This small molecule binds to this protein.
Small molecule (SMILES): C[C@@]1(O)OC[C@H](O)C1(O)O

Sequence of chain 1.B:
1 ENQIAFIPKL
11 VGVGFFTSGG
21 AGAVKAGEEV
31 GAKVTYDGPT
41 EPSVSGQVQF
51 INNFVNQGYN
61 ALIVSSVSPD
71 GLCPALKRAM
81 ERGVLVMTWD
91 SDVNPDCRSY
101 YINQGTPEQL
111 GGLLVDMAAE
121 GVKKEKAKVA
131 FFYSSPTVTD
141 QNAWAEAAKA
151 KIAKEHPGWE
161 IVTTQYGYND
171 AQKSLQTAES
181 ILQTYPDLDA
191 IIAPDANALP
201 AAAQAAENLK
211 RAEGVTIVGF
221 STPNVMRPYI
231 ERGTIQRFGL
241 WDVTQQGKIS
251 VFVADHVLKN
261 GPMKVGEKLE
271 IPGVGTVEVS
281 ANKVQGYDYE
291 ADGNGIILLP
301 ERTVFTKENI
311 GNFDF

Binding-site contacts:
Ligand atom C4 contacts residue PHE16 of chain 1.B at 3.9 Å (hydrophobic).
Ligand atom O13 contacts residue TRP144 of chain 1.B at 3.5 Å.
Ligand atom O3 contacts residue ASP140 of chain 1.B at 2.7 Å (salt-bridge).
Ligand atom O13 contacts residue PHE15 of chain 1.B at 3.8 Å.
Ligand atom C4 contacts residue PHE15 of chain 1.B at 3.8 Å (hydrophobic).
Ligand atom C3 contacts residue ASP90 of chain 1.B at 3.5 Å.
Ligand atom C2 contacts residue GLN141 of chain 1.B at 4.0 Å.
Ligand atom C5 contacts residue ASP195 of chain 1.B at 3.8 Å.
Ligand atom O3 contacts residue LYS9 of chain 1.B at 3.5 Å (salt-bridge).
Ligand atom O4 contacts residue LYS9 of chain 1.B at 2.7 Å (salt-bridge).
Ligand atom O2 contacts residue PHE220 of chain 1.B at 3.7 Å.
Ligand atom O13 contacts residue ASP90 of chain 1.B at 2.7 Å (salt-bridge).
Ligand atom C1 contacts residue PHE15 of chain 1.B at 3.6 Å (hydrophobic).
Ligand atom O3 contacts residue TRP144 of chain 1.B at 3.5 Å.
Ligand atom O4 contacts residue ASP140 of chain 1.B at 3.5 Å (salt-bridge).
Ligand atom O2 contacts residue TRP144 of chain 1.B at 3.8 Å.
Ligand atom C1 contacts residue LEU240 of chain 1.B at 3.7 Å (hydrophobic).
Ligand atom O2 contacts residue PRO194 of chain 1.B at 3.3 Å (h-bond).
Ligand atom C5 contacts residue GLN141 of chain 1.B at 3.6 Å.
Ligand atom C4 contacts residue ASP90 of chain 1.B at 3.4 Å.
Ligand atom O5 contacts residue ALA196 of chain 1.B at 2.9 Å (h-bond).
Ligand atom O4 contacts residue PHE16 of chain 1.B at 3.4 Å.
Ligand atom O3 contacts residue GLN141 of chain 1.B at 3.0 Å (h-bond).
Ligand atom O5 contacts residue ASP195 of chain 1.B at 3.6 Å.
Ligand atom O13 contacts residue TRP241 of chain 1.B at 3.4 Å.
Ligand atom C3 contacts residue GLN141 of chain 1.B at 3.9 Å.
Ligand atom O4 contacts residue ASP90 of chain 1.B at 2.6 Å (salt-bridge).
Ligand atom C5 contacts residue ALA196 of chain 1.B at 3.9 Å (hydrophobic).
Ligand atom O2 contacts residue ALA196 of chain 1.B at 3.8 Å.
Ligand atom O3 contacts residue ASP90 of chain 1.B at 4.0 Å.
Ligand atom C1 contacts residue ALA196 of chain 1.B at 4.0 Å (hydrophobic).
Ligand atom O5 contacts residue GLN141 of chain 1.B at 3.5 Å (h-bond).
Ligand atom C4 contacts residue LYS9 of chain 1.B at 3.8 Å.
Ligand atom C2 contacts residue ALA196 of chain 1.B at 3.8 Å (hydrophobic).
Ligand atom O13 contacts residue GLN104 of chain 1.B at 3.6 Å (h-bond).
Ligand atom C3 contacts residue ASP140 of chain 1.B at 3.6 Å.
Ligand atom O13 contacts residue ASP140 of chain 1.B at 3.6 Å (salt-bridge).
Ligand atom C3 contacts residue TRP144 of chain 1.B at 4.1 Å (hydrophobic).
Ligand atom O2 contacts residue ASP195 of chain 1.B at 3.5 Å.
Ligand atom O2 contacts residue GLN141 of chain 1.B at 3.7 Å.